Sequence of chain 1.A:
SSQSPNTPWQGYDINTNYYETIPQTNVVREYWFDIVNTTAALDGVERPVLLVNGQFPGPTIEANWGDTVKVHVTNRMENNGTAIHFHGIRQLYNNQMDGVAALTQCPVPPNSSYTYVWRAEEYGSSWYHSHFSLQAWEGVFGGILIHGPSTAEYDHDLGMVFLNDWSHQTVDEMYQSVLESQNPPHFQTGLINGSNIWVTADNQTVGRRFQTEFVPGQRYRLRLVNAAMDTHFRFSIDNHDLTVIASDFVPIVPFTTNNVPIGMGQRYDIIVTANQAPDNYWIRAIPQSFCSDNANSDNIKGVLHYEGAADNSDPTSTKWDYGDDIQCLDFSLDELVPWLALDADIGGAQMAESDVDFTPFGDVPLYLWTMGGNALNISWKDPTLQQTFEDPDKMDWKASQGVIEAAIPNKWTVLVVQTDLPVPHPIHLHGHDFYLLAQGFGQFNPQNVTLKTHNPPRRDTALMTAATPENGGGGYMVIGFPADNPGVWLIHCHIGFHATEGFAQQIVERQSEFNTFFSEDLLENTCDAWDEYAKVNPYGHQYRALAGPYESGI

This small molecule binds to this protein.
Small molecule (SMILES): CC(=O)N[C@@H]1[C@@H](O)[C@H](O)[C@@H](CO)O[C@H]1O

Binding-site contacts:
Ligand atom C2 contacts residue ASN134 of chain 1.A at 3.5 Å.
Ligand atom N2 contacts residue ASN134 of chain 1.A at 2.7 Å (h-bond).
Ligand atom O7 contacts residue ASN134 of chain 1.A at 4.2 Å.
Ligand atom O5 contacts residue ASN134 of chain 1.A at 2.7 Å (h-bond).
Ligand atom C7 contacts residue ASN134 of chain 1.A at 3.5 Å.
Ligand atom C1 contacts residue ASN134 of chain 1.A at 3.2 Å.
Ligand atom C5 contacts residue ASN134 of chain 1.A at 3.6 Å.
Ligand atom C3 contacts residue ASN134 of chain 1.A at 4.2 Å.
Ligand atom C8 contacts residue ASN134 of chain 1.A at 4.2 Å.